Sequence of chain 4.A:
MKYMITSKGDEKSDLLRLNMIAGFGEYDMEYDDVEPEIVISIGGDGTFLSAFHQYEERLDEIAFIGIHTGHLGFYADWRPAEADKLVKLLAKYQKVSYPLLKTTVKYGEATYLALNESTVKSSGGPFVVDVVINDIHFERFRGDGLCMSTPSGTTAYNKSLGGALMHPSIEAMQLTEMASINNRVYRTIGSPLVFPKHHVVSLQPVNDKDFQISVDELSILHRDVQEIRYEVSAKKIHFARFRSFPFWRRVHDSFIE

Binding-site contacts:
Ligand atom N6 contacts residue GLY149 of chain 1.A at 3.7 Å.
Ligand atom O3' contacts residue GLU123 of chain 4.A at 2.7 Å (salt-bridge).
Ligand atom N3 contacts residue ILE187 of chain 1.A at 4.2 Å.
Ligand atom C6 contacts residue TYR163 of chain 4.A at 3.6 Å (hydrophobic).
Ligand atom N6 contacts residue ASP150 of chain 1.A at 2.9 Å (salt-bridge).
Ligand atom C6 contacts residue ILE187 of chain 1.A at 3.9 Å (hydrophobic).
Ligand atom O3' contacts residue LEU49 of chain 4.A at 3.9 Å.
Ligand atom N5' contacts residue LEU49 of chain 4.A at 3.9 Å.
Ligand atom C2 contacts residue TYR163 of chain 4.A at 3.8 Å (hydrophobic).
Ligand atom N1 contacts residue ALA185 of chain 1.A at 3.8 Å.
Ligand atom O3' contacts residue ASP222 of chain 4.A at 3.7 Å.
Ligand atom O3' contacts residue ASN122 of chain 4.A at 3.1 Å (h-bond).
Ligand atom N3 contacts residue TYR163 of chain 4.A at 3.6 Å.
Ligand atom C3' contacts residue ASN122 of chain 4.A at 4.2 Å.
Ligand atom C2 contacts residue ILE187 of chain 1.A at 3.4 Å (hydrophobic).
Ligand atom N3 contacts residue ALA162 of chain 4.A at 4.0 Å.
Ligand atom C5' contacts residue LEU49 of chain 4.A at 3.9 Å (hydrophobic).
Ligand atom C4 contacts residue TYR163 of chain 4.A at 4.0 Å (hydrophobic).
Ligand atom C2' contacts residue TYR163 of chain 4.A at 4.0 Å (hydrophobic).
Ligand atom C6 contacts residue ALA185 of chain 1.A at 3.9 Å (hydrophobic).
Ligand atom N1 contacts residue TYR163 of chain 4.A at 3.9 Å.
Ligand atom N1 contacts residue SER166 of chain 4.A at 3.2 Å (h-bond).
Ligand atom N6 contacts residue TYR163 of chain 4.A at 3.6 Å.
Ligand atom N9 contacts residue TYR163 of chain 4.A at 4.2 Å.
Ligand atom O2' contacts residue GLU123 of chain 4.A at 2.7 Å (salt-bridge).
Ligand atom O2' contacts residue ALA162 of chain 4.A at 3.1 Å.
Ligand atom N7 contacts residue ASP150 of chain 1.A at 4.2 Å.
Ligand atom C2 contacts residue ALA162 of chain 4.A at 4.1 Å (hydrophobic).
Ligand atom C5 contacts residue TYR163 of chain 4.A at 3.7 Å (hydrophobic).
Ligand atom O2' contacts residue TYR163 of chain 4.A at 3.5 Å (h-bond).
Ligand atom C6 contacts residue ASP150 of chain 1.A at 4.1 Å.
Ligand atom C5' contacts residue GLU223 of chain 4.A at 4.2 Å.
Ligand atom O2' contacts residue ASN122 of chain 4.A at 3.6 Å.
Ligand atom C2 contacts residue SER166 of chain 4.A at 3.3 Å.
Ligand atom C3' contacts residue GLU123 of chain 4.A at 3.2 Å.
Ligand atom C2' contacts residue GLU123 of chain 4.A at 3.4 Å.
Ligand atom C3' contacts residue ASP222 of chain 4.A at 4.2 Å.
Ligand atom N1 contacts residue ILE187 of chain 1.A at 3.2 Å.
Ligand atom N6 contacts residue ALA185 of chain 1.A at 3.1 Å (h-bond).
Ligand atom N7 contacts residue TYR163 of chain 4.A at 4.1 Å.

Sequence of chain 1.A:
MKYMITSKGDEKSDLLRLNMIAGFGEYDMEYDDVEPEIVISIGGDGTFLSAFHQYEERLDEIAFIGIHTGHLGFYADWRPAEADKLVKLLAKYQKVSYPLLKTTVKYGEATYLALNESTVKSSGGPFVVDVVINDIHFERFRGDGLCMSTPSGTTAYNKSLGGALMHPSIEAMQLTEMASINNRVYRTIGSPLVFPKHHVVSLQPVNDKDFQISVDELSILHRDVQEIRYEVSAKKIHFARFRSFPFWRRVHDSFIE

A protein and the small-molecule ligand that binds it are described below.
Small molecule (SMILES): NC[C@H]1O[C@@H](n2cnc3c(N)ncnc32)[C@H](O)[C@@H]1O